Binding-site contacts:
Ligand atom C3 contacts residue GLN573 of chain 1.H at 3.7 Å.
Ligand atom C1 contacts residue GLN573 of chain 1.H at 3.7 Å.
Ligand atom C8 contacts residue ASN324 of chain 1.H at 4.1 Å.
Ligand atom N2 contacts residue PRO572 of chain 1.H at 3.1 Å (h-bond).
Ligand atom C4 contacts residue ASN324 of chain 1.H at 4.3 Å.
Ligand atom C8 contacts residue PRO572 of chain 1.H at 3.3 Å (hydrophobic).
Ligand atom O4 contacts residue GLN573 of chain 1.H at 4.3 Å.
Ligand atom C5 contacts residue GLN573 of chain 1.H at 3.6 Å.
Ligand atom C8 contacts residue PRO323 of chain 1.H at 3.8 Å (hydrophobic).
Ligand atom C5 contacts residue ASN324 of chain 1.H at 3.8 Å.
Ligand atom N2 contacts residue ASN324 of chain 1.H at 3.0 Å (h-bond).
Ligand atom C1 contacts residue ASN324 of chain 1.H at 1.5 Å.
Ligand atom C2 contacts residue GLN573 of chain 1.H at 4.2 Å.
Ligand atom C7 contacts residue PRO572 of chain 1.H at 3.7 Å (hydrophobic).
Ligand atom C7 contacts residue ASN324 of chain 1.H at 3.0 Å.
Ligand atom O5 contacts residue ASN324 of chain 1.H at 2.4 Å (h-bond).
Ligand atom O3 contacts residue LEU575 of chain 1.H at 4.2 Å.
Ligand atom O5 contacts residue GLN573 of chain 1.H at 4.1 Å.
Ligand atom N2 contacts residue GLN573 of chain 1.H at 4.2 Å.
Ligand atom O7 contacts residue ASN324 of chain 1.H at 2.8 Å (h-bond).
Ligand atom C3 contacts residue ASN324 of chain 1.H at 3.9 Å.
Ligand atom C2 contacts residue PRO572 of chain 1.H at 4.3 Å (hydrophobic).
Ligand atom C2 contacts residue ASN324 of chain 1.H at 2.6 Å.
Ligand atom C4 contacts residue GLN573 of chain 1.H at 4.1 Å.

A protein and the small-molecule ligand that binds it are described below.
Small molecule (SMILES): CC(=O)N[C@@H]1[C@@H](O)[C@H](O)[C@@H](CO)O[C@H]1O

Sequence of chain 1.H:
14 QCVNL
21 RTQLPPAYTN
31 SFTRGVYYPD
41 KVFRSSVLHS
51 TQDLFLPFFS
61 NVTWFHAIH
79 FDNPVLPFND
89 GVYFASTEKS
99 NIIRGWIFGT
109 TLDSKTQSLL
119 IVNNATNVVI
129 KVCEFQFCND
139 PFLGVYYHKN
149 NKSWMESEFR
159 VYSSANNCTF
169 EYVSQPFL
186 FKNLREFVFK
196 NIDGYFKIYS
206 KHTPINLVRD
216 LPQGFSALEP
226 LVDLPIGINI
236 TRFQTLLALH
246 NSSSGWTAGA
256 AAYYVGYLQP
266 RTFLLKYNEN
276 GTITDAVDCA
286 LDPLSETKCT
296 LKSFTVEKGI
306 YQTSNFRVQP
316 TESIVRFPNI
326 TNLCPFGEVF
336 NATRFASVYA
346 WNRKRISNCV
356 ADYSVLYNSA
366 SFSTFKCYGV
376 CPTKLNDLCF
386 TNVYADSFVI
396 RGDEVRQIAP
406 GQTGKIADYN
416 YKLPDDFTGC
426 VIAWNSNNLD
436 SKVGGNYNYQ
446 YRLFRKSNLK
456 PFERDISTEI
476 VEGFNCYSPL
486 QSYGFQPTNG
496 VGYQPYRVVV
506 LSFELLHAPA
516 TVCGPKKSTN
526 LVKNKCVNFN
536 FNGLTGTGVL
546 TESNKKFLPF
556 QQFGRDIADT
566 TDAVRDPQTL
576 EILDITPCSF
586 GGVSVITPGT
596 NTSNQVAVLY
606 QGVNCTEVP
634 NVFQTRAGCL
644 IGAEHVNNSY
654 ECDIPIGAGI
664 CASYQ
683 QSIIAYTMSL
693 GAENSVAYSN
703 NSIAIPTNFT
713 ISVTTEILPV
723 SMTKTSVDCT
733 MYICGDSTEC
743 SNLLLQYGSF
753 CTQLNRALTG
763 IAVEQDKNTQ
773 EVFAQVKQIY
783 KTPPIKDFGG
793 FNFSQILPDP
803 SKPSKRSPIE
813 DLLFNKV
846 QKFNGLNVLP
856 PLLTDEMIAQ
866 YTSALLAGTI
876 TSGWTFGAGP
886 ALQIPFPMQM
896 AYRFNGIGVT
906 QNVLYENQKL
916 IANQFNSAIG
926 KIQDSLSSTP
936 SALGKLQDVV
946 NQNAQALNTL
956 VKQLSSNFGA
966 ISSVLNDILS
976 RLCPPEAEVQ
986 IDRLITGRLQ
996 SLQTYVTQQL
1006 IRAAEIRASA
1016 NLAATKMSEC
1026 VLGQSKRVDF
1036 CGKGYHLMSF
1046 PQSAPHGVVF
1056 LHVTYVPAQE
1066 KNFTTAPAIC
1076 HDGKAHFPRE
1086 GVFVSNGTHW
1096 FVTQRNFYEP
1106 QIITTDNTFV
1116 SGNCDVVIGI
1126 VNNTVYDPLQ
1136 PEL